Binding-site contacts:
Ligand atom C4 contacts residue NAG1 of chain 1.P at 3.0 Å.
Ligand atom C8 contacts residue CYS15 of chain 1.A at 3.5 Å (hydrophobic).
Ligand atom O7 contacts residue ASN17 of chain 1.A at 3.3 Å (h-bond).
Ligand atom O5 contacts residue ASN17 of chain 1.A at 2.3 Å (h-bond).
Ligand atom C6 contacts residue NAG1 of chain 1.P at 3.5 Å.
Ligand atom N2 contacts residue ASN17 of chain 1.A at 3.4 Å (h-bond).
Ligand atom C5 contacts residue ASN137 of chain 1.A at 3.6 Å.
Ligand atom O3 contacts residue NAG1 of chain 1.P at 3.0 Å (h-bond).
Ligand atom C7 contacts residue ASN17 of chain 1.A at 3.6 Å.
Ligand atom C5 contacts residue ASN17 of chain 1.A at 3.6 Å.
Ligand atom C5 contacts residue NAG1 of chain 1.P at 4.0 Å.
Ligand atom C4 contacts residue ASN17 of chain 1.A at 4.3 Å.
Ligand atom C6 contacts residue ASN137 of chain 1.A at 4.1 Å.
Ligand atom C3 contacts residue ASN17 of chain 1.A at 4.0 Å.
Ligand atom C8 contacts residue ASN17 of chain 1.A at 4.2 Å.
Ligand atom C3 contacts residue NAG1 of chain 1.P at 3.6 Å.
Ligand atom O5 contacts residue ASN137 of chain 1.A at 3.9 Å.
Ligand atom O4 contacts residue NAG1 of chain 1.P at 1.7 Å.
Ligand atom O6 contacts residue NAG1 of chain 1.P at 4.0 Å.
Ligand atom C2 contacts residue ASN17 of chain 1.A at 2.9 Å.
Ligand atom C1 contacts residue ASN17 of chain 1.A at 1.6 Å.
Ligand atom O6 contacts residue ASN137 of chain 1.A at 3.4 Å (h-bond).
Ligand atom C1 contacts residue ASN137 of chain 1.A at 4.2 Å.

A small-molecule ligand and the protein it binds are described below.
Small molecule (SMILES): CC(=O)N[C@@H]1[C@@H](O)[C@H](O)[C@@H](CO)O[C@H]1O

Sequence of chain 1.A:
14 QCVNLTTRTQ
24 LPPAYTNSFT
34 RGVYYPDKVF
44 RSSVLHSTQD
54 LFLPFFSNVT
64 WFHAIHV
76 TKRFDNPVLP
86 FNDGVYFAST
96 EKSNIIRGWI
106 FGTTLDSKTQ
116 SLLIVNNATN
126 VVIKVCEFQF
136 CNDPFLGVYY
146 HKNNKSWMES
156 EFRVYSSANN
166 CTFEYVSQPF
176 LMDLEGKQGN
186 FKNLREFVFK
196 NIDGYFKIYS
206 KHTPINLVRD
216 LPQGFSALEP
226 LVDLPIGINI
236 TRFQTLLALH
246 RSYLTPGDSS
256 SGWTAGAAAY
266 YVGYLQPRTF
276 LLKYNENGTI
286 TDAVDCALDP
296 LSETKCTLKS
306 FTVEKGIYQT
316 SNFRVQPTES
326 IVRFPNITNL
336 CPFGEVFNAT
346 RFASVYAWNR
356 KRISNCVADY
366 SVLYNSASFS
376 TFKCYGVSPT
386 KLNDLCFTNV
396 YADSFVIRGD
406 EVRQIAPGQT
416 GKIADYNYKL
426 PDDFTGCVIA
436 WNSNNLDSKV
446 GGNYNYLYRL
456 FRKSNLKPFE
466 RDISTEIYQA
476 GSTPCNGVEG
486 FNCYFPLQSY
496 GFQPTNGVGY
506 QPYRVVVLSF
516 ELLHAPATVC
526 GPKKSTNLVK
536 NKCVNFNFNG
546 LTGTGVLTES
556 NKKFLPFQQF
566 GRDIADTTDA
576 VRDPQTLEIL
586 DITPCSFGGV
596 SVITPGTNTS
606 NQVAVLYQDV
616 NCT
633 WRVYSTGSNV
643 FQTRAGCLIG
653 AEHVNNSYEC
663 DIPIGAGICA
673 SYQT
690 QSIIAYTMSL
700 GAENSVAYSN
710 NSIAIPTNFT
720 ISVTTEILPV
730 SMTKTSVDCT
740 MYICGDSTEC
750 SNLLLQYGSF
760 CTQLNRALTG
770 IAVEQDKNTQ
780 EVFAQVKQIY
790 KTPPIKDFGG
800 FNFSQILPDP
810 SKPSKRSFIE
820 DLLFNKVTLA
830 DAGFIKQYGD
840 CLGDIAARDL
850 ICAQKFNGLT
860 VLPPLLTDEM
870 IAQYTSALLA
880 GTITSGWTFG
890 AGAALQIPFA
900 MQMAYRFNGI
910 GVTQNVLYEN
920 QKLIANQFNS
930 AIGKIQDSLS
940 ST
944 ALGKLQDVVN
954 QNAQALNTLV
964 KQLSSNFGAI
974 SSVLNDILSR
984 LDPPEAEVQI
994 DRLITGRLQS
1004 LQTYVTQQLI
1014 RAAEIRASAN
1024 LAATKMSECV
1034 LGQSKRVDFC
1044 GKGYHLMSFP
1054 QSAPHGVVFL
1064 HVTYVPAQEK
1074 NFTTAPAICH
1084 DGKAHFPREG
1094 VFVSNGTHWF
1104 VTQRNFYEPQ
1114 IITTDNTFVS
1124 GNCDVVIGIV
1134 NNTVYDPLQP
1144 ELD